Binding-site contacts:
Ligand atom O3' contacts residue GLN688 of chain 1.C at 3.0 Å (h-bond).
Ligand atom C3' contacts residue 2DA1 of chain 1.N at 2.7 Å.
Ligand atom P contacts residue ASN568 of chain 1.C at 3.1 Å.
Ligand atom N2 contacts residue ALA426 of chain 1.D at 3.5 Å (h-bond).
Ligand atom O3' contacts residue ARG529 of chain 1.C at 2.8 Å (salt-bridge).
Ligand atom O2A contacts residue GLN335 of chain 1.D at 3.2 Å (h-bond).
Ligand atom P contacts residue GLN510 of chain 1.C at 2.8 Å.
Ligand atom O3' contacts residue LYS1065 of chain 1.C at 2.7 Å (salt-bridge).
Ligand atom C3' contacts residue MG1 of chain 1.L at 3.4 Å.
Ligand atom OP2 contacts residue ARG540 of chain 1.C at 2.9 Å (salt-bridge).
Ligand atom O6 contacts residue 2DA1 of chain 1.N at 3.4 Å (h-bond).
Ligand atom O2' contacts residue GLN510 of chain 1.C at 2.7 Å.
Ligand atom O3' contacts residue GLN510 of chain 1.C at 2.7 Å (h-bond).
Ligand atom O2' contacts residue ASP464 of chain 1.D at 3.2 Å.
Ligand atom OP1 contacts residue ILE572 of chain 1.C at 3.0 Å.
Ligand atom OP1 contacts residue LYS1073 of chain 1.C at 2.0 Å (salt-bridge).
Ligand atom OP2 contacts residue PRO564 of chain 1.C at 3.5 Å.
Ligand atom C4' contacts residue ARG529 of chain 1.C at 3.4 Å.
Ligand atom OP1 contacts residue PRO564 of chain 1.C at 3.1 Å.
Ligand atom OP1 contacts residue GLN510 of chain 1.C at 2.2 Å (h-bond).
Ligand atom OP1 contacts residue GLN688 of chain 1.C at 3.3 Å (h-bond).
Ligand atom C1' contacts residue PRO225 of chain 1.F at 3.4 Å (hydrophobic).
Ligand atom O3' contacts residue ASP464 of chain 1.D at 3.4 Å (salt-bridge).
Ligand atom O2' contacts residue ARG425 of chain 1.D at 3.1 Å (salt-bridge).
Ligand atom N9 contacts residue PRO225 of chain 1.F at 3.4 Å.
Ligand atom O5' contacts residue GLN510 of chain 1.C at 3.0 Å (h-bond).
Ligand atom O3' contacts residue MG1 of chain 1.L at 2.2 Å.
Ligand atom O2G contacts residue THR224 of chain 1.F at 3.1 Å (h-bond).
Ligand atom C4' contacts residue MG1 of chain 1.L at 3.5 Å.
Ligand atom O3B contacts residue ASP223 of chain 1.F at 3.3 Å (salt-bridge).
Ligand atom O3' contacts residue 2DA1 of chain 1.N at 1.8 Å.
Ligand atom P contacts residue LYS1073 of chain 1.C at 3.3 Å.
Ligand atom OP2 contacts residue ASN568 of chain 1.C at 2.8 Å (h-bond).
Ligand atom OP1 contacts residue ASN568 of chain 1.C at 2.9 Å (h-bond).
Ligand atom N3 contacts residue PRO225 of chain 1.F at 3.1 Å.
Ligand atom C4 contacts residue PRO225 of chain 1.F at 3.2 Å (hydrophobic).
Ligand atom C5' contacts residue HIS1237 of chain 1.C at 3.5 Å.
Ligand atom C4' contacts residue LYS1065 of chain 1.C at 3.5 Å.
Ligand atom OP1 contacts residue LYS1065 of chain 1.C at 3.2 Å (salt-bridge).
Ligand atom C5' contacts residue ARG529 of chain 1.C at 3.5 Å.

Sequence of chain 1.F:
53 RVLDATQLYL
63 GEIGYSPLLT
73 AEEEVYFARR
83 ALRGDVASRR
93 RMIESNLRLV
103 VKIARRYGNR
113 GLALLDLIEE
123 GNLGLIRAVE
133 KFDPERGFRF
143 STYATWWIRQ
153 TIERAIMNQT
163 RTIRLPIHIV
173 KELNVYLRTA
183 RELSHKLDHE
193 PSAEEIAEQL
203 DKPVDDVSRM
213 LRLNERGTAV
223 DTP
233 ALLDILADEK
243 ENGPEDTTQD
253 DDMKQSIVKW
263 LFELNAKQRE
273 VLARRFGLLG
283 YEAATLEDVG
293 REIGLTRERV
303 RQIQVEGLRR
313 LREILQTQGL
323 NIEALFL

Sequence of chain 1.D:
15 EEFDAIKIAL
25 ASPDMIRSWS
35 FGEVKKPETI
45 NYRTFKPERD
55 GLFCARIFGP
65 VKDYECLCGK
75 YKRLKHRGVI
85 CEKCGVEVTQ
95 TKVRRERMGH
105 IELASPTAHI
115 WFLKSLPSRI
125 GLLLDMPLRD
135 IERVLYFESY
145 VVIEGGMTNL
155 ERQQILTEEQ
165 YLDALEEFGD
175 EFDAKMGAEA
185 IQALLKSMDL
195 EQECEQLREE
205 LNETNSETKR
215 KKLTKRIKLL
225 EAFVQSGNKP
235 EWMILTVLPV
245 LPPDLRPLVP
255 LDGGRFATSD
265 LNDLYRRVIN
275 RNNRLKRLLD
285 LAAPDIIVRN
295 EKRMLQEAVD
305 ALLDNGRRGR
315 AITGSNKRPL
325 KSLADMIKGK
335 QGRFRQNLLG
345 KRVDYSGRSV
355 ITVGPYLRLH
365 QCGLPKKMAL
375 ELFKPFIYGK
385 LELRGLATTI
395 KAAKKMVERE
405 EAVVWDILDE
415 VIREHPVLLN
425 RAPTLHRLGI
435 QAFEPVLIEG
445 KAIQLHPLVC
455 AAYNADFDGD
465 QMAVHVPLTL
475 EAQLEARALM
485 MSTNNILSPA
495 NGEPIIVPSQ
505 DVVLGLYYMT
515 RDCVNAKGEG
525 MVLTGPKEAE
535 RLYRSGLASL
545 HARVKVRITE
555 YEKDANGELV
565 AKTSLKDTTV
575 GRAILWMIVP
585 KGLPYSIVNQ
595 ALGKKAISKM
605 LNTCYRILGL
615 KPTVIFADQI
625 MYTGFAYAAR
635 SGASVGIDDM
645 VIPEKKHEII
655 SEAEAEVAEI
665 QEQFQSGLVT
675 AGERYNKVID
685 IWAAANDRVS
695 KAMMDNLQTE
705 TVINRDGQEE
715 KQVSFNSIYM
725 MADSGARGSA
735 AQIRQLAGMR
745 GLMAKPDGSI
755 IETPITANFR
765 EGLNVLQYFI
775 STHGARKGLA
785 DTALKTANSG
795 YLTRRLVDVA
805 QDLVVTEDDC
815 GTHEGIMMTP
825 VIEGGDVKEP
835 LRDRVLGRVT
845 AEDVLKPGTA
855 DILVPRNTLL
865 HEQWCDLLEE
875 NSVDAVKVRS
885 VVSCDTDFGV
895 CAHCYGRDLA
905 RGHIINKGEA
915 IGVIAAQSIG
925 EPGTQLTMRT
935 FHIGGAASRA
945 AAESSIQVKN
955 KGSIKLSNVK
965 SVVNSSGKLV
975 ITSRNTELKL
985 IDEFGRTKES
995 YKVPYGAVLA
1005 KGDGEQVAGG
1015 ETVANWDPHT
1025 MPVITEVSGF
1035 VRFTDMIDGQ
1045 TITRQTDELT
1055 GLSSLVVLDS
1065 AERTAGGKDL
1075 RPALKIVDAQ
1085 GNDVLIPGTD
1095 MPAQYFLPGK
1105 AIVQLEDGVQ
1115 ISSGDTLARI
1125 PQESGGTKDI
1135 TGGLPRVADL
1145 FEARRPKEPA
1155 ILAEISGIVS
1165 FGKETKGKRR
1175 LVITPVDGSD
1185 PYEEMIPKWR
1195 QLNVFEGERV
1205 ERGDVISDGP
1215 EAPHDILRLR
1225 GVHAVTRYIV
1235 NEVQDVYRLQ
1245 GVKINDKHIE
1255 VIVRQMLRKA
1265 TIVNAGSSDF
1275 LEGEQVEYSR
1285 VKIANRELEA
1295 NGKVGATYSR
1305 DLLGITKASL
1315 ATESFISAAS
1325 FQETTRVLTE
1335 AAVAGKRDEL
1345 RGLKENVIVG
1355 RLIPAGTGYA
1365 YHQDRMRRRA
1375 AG

The small molecule below binds the protein below.
Small molecule (SMILES): Nc1ccn([C@@H]2O[C@H](CO[P](=O)(O)O[C@H]3[C@@H](O)[C@H](n4ccc(=O)[nH]c4=O)O[C@@H]3CO[P](=O)(O)O[C@H]3[C@@H](O)[C@H](n4cnc5c(=O)nc(N)[nH]c54)O[C@@H]3CO[P](=O)(O)O[C@H]3[C@@H](O)[C@H](n4cnc5c(N)ncnc54)O[C@@H]3CO[P](=O)(O)O[C@H]3[C@@H](O)[C@H](n4cnc5c(=O)[nH]c(N)nc54)O[C@@H]3CO[P](=O)(O)O[P](=O)(O)OP(=O)(O)O)[C@@H](O[P](=O)(O)OC[C@H]3O[C@@H](n4ccc(=O)[nH]c4=O)[C@H](O)[C@@H]3O[P](=O)(O)OC[C@H]3O[C@@H](n4cnc5c(=O)nc(N)[nH]c54)[C@H](O)[C@@H]3O)[C@H]2O)c(=O)n1

Sequence of chain 1.C:
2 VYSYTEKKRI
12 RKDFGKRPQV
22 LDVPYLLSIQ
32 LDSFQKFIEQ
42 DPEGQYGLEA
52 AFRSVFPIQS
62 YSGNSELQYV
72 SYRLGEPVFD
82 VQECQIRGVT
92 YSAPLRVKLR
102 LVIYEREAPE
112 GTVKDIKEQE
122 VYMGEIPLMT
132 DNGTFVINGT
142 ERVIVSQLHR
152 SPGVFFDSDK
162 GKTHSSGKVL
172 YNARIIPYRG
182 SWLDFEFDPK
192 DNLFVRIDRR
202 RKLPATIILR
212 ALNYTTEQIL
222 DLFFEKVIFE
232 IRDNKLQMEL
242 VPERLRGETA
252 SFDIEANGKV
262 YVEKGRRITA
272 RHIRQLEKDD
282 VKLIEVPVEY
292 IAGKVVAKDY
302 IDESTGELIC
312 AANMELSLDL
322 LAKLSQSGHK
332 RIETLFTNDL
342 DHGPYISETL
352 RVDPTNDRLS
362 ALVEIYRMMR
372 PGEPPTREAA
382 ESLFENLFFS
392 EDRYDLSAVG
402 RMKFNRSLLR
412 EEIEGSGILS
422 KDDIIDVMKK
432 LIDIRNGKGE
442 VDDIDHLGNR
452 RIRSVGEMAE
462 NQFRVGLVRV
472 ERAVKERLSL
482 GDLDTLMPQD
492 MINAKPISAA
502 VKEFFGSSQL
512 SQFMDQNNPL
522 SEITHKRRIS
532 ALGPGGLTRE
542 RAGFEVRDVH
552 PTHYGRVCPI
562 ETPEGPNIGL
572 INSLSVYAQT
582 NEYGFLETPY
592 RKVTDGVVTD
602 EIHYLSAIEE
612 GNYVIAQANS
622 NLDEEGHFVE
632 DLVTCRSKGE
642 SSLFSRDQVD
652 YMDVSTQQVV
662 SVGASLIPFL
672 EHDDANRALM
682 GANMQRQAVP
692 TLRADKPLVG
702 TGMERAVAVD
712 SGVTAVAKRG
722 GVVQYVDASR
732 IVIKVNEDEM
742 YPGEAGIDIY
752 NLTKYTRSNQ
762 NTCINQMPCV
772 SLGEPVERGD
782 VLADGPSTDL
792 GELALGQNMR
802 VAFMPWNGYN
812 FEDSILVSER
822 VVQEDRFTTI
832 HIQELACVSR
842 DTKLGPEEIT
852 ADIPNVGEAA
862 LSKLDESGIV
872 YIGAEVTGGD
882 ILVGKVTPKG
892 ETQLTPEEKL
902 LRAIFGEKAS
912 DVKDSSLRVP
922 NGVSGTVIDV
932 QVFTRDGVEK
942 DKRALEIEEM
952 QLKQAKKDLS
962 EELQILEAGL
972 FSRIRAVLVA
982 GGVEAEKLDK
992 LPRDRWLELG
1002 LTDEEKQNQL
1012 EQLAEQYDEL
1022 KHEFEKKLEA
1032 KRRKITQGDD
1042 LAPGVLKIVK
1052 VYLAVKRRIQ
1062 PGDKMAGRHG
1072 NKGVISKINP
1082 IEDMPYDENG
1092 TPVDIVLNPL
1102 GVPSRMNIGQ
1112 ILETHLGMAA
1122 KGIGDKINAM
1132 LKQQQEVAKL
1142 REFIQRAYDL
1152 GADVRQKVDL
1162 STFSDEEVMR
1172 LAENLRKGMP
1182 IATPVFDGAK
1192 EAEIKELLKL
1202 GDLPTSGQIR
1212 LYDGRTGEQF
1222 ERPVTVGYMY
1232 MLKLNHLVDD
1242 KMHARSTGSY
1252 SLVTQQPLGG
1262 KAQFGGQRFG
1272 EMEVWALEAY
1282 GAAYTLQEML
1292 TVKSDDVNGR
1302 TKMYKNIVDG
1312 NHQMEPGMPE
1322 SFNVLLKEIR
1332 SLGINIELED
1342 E